A small-molecule ligand and the protein it binds are described below.
Small molecule (SMILES): CC(=O)N[C@@H]1[C@@H](O)[C@H](O)[C@@H](CO)O[C@H]1O

Sequence of chain 1.B:
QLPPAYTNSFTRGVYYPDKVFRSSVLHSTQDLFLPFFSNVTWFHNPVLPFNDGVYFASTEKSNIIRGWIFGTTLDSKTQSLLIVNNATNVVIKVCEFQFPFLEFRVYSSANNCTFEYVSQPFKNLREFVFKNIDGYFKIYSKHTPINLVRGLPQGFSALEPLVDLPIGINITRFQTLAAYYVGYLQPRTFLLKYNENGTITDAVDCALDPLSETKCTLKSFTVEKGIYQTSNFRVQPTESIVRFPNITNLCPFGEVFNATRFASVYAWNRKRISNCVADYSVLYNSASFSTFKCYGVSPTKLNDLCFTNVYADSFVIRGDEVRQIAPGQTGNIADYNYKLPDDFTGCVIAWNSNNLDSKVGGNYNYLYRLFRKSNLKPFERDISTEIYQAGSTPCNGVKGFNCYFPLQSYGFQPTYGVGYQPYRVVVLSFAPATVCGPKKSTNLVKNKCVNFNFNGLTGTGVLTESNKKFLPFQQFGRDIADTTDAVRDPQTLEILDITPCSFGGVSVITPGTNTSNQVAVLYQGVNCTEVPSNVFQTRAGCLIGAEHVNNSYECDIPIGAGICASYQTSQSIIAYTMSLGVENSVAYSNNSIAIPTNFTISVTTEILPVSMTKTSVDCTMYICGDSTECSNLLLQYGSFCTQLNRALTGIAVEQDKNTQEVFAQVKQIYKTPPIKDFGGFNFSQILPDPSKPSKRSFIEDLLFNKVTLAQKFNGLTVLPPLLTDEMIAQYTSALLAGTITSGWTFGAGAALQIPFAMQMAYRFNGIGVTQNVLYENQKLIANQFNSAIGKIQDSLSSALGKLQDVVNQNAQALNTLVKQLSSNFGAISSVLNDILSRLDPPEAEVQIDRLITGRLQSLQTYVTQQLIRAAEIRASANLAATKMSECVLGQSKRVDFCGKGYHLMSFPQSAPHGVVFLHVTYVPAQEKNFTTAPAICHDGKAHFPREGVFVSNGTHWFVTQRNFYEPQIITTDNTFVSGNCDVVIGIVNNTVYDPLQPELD

Binding-site contacts:
Ligand atom C2 contacts residue ASN829 of chain 1.B at 2.5 Å.
Ligand atom C7 contacts residue ASN829 of chain 1.B at 3.5 Å.
Ligand atom C5 contacts residue ASN829 of chain 1.B at 3.7 Å.
Ligand atom O6 contacts residue GLN832 of chain 1.B at 3.1 Å (h-bond).
Ligand atom C1 contacts residue ASN829 of chain 1.B at 1.4 Å.
Ligand atom O5 contacts residue SER831 of chain 1.B at 3.7 Å.
Ligand atom O5 contacts residue ASN829 of chain 1.B at 2.4 Å (h-bond).
Ligand atom O7 contacts residue ASN829 of chain 1.B at 3.8 Å.
Ligand atom N2 contacts residue ASN829 of chain 1.B at 2.9 Å (h-bond).
Ligand atom C4 contacts residue ASN829 of chain 1.B at 4.2 Å.
Ligand atom C1 contacts residue SER831 of chain 1.B at 3.4 Å.
Ligand atom O6 contacts residue SER831 of chain 1.B at 4.5 Å.
Ligand atom C3 contacts residue ASN829 of chain 1.B at 3.8 Å.
Ligand atom C6 contacts residue GLN832 of chain 1.B at 3.9 Å.
Ligand atom C5 contacts residue SER831 of chain 1.B at 3.8 Å.